Sequence of chain 1.B:
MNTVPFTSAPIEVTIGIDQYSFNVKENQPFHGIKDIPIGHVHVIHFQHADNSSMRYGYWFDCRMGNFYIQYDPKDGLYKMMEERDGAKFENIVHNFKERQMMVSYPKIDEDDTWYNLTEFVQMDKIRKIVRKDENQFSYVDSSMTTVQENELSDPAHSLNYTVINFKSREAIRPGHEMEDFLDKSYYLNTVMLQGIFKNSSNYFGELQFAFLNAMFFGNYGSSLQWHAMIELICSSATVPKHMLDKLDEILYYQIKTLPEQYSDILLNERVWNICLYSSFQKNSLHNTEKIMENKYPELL

This protein binds this small molecule.
Small molecule (SMILES): NCC(=O)NC1(c2ccccc2)CCC1

Binding-site contacts:
Ligand atom O contacts residue TYR228 of chain 1.B at 3.3 Å.
Ligand atom C10 contacts residue GLY226 of chain 1.B at 3.8 Å.
Ligand atom C5 contacts residue ILE273 of chain 1.B at 3.2 Å (hydrophobic).
Ligand atom N contacts residue GLY226 of chain 1.B at 3.8 Å.
Ligand atom C contacts residue ILE273 of chain 1.B at 3.7 Å (hydrophobic).
Ligand atom C9 contacts residue ILE273 of chain 1.B at 3.7 Å (hydrophobic).
Ligand atom C11 contacts residue TYR228 of chain 1.B at 4.4 Å (hydrophobic).
Ligand atom C11 contacts residue GLY226 of chain 1.B at 3.2 Å.
Ligand atom N1 contacts residue TYR228 of chain 1.B at 4.3 Å.
Ligand atom C contacts residue TYR228 of chain 1.B at 4.0 Å (hydrophobic).
Ligand atom C1 contacts residue ASN227 of chain 1.B at 4.2 Å.
Ligand atom C4 contacts residue ILE273 of chain 1.B at 3.8 Å (hydrophobic).
Ligand atom C11 contacts residue SER146 of chain 1.B at 4.3 Å.
Ligand atom C4 contacts residue TYR228 of chain 1.B at 3.8 Å (hydrophobic).
Ligand atom C contacts residue LEU274 of chain 1.B at 3.7 Å (hydrophobic).
Ligand atom C3 contacts residue ILE273 of chain 1.B at 4.3 Å (hydrophobic).
Ligand atom C1 contacts residue LEU274 of chain 1.B at 3.9 Å (hydrophobic).
Ligand atom N1 contacts residue GLY226 of chain 1.B at 4.3 Å.
Ligand atom C5 contacts residue TYR228 of chain 1.B at 3.8 Å (hydrophobic).
Ligand atom C10 contacts residue TYR228 of chain 1.B at 3.9 Å (hydrophobic).
Ligand atom N1 contacts residue SER146 of chain 1.B at 4.1 Å.
Ligand atom C1 contacts residue SER231 of chain 1.B at 4.3 Å.
Ligand atom C1 contacts residue TYR228 of chain 1.B at 3.7 Å (hydrophobic).
Ligand atom C2 contacts residue GLY226 of chain 1.B at 3.5 Å.
Ligand atom C contacts residue SER231 of chain 1.B at 3.8 Å.
Ligand atom C2 contacts residue TYR228 of chain 1.B at 4.1 Å (hydrophobic).
Ligand atom C3 contacts residue TYR228 of chain 1.B at 4.1 Å (hydrophobic).
Ligand atom C1 contacts residue GLY226 of chain 1.B at 4.1 Å.